Sequence of chain 1.A:
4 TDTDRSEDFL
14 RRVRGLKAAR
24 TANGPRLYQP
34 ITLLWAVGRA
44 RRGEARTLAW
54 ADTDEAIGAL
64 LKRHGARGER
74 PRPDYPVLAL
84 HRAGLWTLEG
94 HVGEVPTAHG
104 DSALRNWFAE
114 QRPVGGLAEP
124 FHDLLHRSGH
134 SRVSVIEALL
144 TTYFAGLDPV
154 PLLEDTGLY

The protein below binds the small molecule below.
Small molecule (SMILES): Cc1cn([C@H]2C[C@H](O[P](=O)(O)OC[C@H]3O[C@@H](n4cnc5c(=O)nc(N)[nH]c54)C[C@@H]3O[P](O)(=S)OC[C@H]3O[C@@H](n4cnc5c(N)ncnc54)C[C@@H]3O[P](=O)(O)OC[C@H]3O[C@@H](n4cc(C)c(=O)[nH]c4=O)C[C@@H]3O[P](=O)(O)OC[C@H]3O[C@@H](n4ccc(N)nc4=O)C[C@@H]3O[P](=O)(O)OC[C@H]3O[C@@H](n4ccc(N)nc4=O)C[C@@H]3O)[C@@H](CO[P](=O)(O)O[C@H]3C[C@H](n4cnc5c(N)ncnc54)O[C@@H]3CO[P](=O)(O)O[C@H]3C[C@H](n4cnc5c(=O)nc(N)[nH]c54)O[C@@H]3COP(=O)=O)O2)c(=O)[nH]c1=O

Binding-site contacts:
Ligand atom N2 contacts residue DC8 of chain 1.B at 2.5 Å (h-bond).
Ligand atom OP2 contacts residue ALA101 of chain 1.A at 2.9 Å (h-bond).
Ligand atom OP2 contacts residue TYR31 of chain 1.A at 3.0 Å (h-bond).
Ligand atom C5' contacts residue ALA82 of chain 1.A at 3.4 Å (hydrophobic).
Ligand atom O2 contacts residue LYS20 of chain 1.A at 3.2 Å.
Ligand atom OP1 contacts residue ALA22 of chain 1.A at 3.0 Å (h-bond).
Ligand atom O3' contacts residue ARG85 of chain 1.A at 3.1 Å (salt-bridge).
Ligand atom O3' contacts residue ALA22 of chain 1.A at 3.3 Å (h-bond).
Ligand atom O2 contacts residue DG1 of chain 1.B at 3.2 Å (h-bond).
Ligand atom N3 contacts residue DG2 of chain 1.B at 3.3 Å (h-bond).
Ligand atom N3 contacts residue DG1 of chain 1.B at 3.3 Å (h-bond).
Ligand atom OP1 contacts residue ALA82 of chain 1.A at 3.3 Å.
Ligand atom C8 contacts residue ALA101 of chain 1.A at 3.3 Å (hydrophobic).
Ligand atom N4 contacts residue ASP104 of chain 1.A at 2.7 Å (salt-bridge).
Ligand atom N1 contacts residue DC5 of chain 1.B at 3.2 Å (h-bond).
Ligand atom C8 contacts residue ALA101 of chain 1.A at 3.4 Å (hydrophobic).
Ligand atom O4 contacts residue DA3 of chain 1.B at 2.4 Å (h-bond).
Ligand atom O2 contacts residue DA3 of chain 1.B at 3.2 Å (h-bond).
Ligand atom N4 contacts residue DG1 of chain 1.B at 3.4 Å (h-bond).
Ligand atom C4 contacts residue DA3 of chain 1.B at 3.2 Å.
Ligand atom O6 contacts residue DC8 of chain 1.B at 3.4 Å (h-bond).
Ligand atom C7 contacts residue TYR78 of chain 1.A at 3.3 Å (hydrophobic).
Ligand atom N2 contacts residue DC5 of chain 1.B at 3.2 Å (h-bond).
Ligand atom N1 contacts residue DC8 of chain 1.B at 2.9 Å (h-bond).
Ligand atom OP2 contacts residue ARG73 of chain 1.A at 3.2 Å (salt-bridge).
Ligand atom N7 contacts residue HIS102 of chain 1.A at 3.4 Å.
Ligand atom OP1 contacts residue ARG85 of chain 1.A at 2.2 Å (salt-bridge).
Ligand atom O6 contacts residue DC5 of chain 1.B at 3.1 Å (h-bond).
Ligand atom N7 contacts residue GLY103 of chain 1.A at 3.2 Å (h-bond).
Ligand atom N7 contacts residue ALA101 of chain 1.A at 3.4 Å (h-bond).
Ligand atom O6 contacts residue HIS102 of chain 1.A at 3.0 Å (h-bond).
Ligand atom O2 contacts residue DG2 of chain 1.B at 2.6 Å (h-bond).
Ligand atom OP1 contacts residue TYR31 of chain 1.A at 2.6 Å (h-bond).
Ligand atom P contacts residue ARG85 of chain 1.A at 3.3 Å.
Ligand atom C4' contacts residue LYS20 of chain 1.A at 3.4 Å.
Ligand atom O5' contacts residue ALA22 of chain 1.A at 3.3 Å.
Ligand atom P contacts residue TYR31 of chain 1.A at 3.2 Å.
Ligand atom C5' contacts residue ARG29 of chain 1.A at 3.3 Å.
Ligand atom N3 contacts residue DA3 of chain 1.B at 2.8 Å (h-bond).
Ligand atom N6 contacts residue HIS102 of chain 1.A at 2.7 Å (h-bond).